Sequence of chain 3.B:
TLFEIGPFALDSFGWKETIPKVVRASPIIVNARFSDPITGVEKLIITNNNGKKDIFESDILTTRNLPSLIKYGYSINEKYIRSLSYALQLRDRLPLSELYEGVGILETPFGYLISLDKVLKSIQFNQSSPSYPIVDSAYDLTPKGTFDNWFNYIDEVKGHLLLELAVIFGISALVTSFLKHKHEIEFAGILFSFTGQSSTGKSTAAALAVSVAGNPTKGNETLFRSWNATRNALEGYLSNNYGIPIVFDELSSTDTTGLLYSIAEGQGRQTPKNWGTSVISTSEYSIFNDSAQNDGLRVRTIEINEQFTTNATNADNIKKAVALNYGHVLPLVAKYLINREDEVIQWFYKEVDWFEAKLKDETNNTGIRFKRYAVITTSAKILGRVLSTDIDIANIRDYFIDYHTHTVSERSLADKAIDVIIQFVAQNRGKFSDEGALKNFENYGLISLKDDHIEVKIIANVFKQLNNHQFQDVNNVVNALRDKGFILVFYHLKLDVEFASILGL

Sequence of chain 3.A:
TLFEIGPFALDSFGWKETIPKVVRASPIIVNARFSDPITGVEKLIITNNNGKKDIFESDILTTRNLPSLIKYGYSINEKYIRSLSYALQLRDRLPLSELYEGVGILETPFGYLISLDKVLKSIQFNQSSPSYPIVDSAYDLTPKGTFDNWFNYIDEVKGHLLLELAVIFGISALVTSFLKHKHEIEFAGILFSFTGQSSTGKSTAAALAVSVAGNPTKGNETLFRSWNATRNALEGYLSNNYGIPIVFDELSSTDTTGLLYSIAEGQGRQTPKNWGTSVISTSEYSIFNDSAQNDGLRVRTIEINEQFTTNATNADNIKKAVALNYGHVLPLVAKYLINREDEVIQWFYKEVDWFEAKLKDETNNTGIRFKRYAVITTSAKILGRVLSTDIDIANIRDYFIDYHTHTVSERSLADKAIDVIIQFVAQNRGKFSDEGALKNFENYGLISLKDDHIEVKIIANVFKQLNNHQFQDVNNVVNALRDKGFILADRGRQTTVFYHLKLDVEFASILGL

This protein binds this small molecule.
Small molecule (SMILES): Nc1ncnc2c1ncn2[C@@H]1O[C@H](CO[P](=O)(O)O[P](=O)(O)NP(=O)(O)O)[C@@H](O)[C@H]1O

Binding-site contacts:
Ligand atom C5' contacts residue ARG395 of chain 3.A at 3.5 Å.
Ligand atom O1A contacts residue MG1 of chain 3.F at 3.5 Å.
Ligand atom O2B contacts residue THR214 of chain 3.B at 3.5 Å (h-bond).
Ligand atom O4' contacts residue ARG395 of chain 3.A at 3.4 Å.
Ligand atom C8 contacts residue ALA341 of chain 3.B at 3.6 Å (hydrophobic).
Ligand atom PG contacts residue ARG395 of chain 3.A at 3.6 Å.
Ligand atom N7 contacts residue GLY215 of chain 3.B at 3.6 Å (h-bond).
Ligand atom O2G contacts residue SER212 of chain 3.B at 2.8 Å (h-bond).
Ligand atom C2 contacts residue ASN391 of chain 3.A at 3.5 Å.
Ligand atom N6 contacts residue GLN333 of chain 3.B at 3.3 Å (h-bond).
Ligand atom C4 contacts residue SER213 of chain 3.B at 3.4 Å.
Ligand atom N3B contacts residue SER213 of chain 3.B at 3.2 Å (h-bond).
Ligand atom PB contacts residue MG1 of chain 3.F at 3.5 Å.
Ligand atom C3' contacts residue ASP342 of chain 3.B at 3.4 Å.
Ligand atom N3 contacts residue ALA338 of chain 3.B at 3.5 Å.
Ligand atom N7 contacts residue THR335 of chain 3.B at 2.8 Å (h-bond).
Ligand atom O2G contacts residue ARG326 of chain 3.A at 2.6 Å (salt-bridge).
Ligand atom O2A contacts residue THR218 of chain 3.B at 2.4 Å (h-bond).
Ligand atom O2G contacts residue ARG395 of chain 3.A at 2.9 Å (salt-bridge).
Ligand atom O3G contacts residue LYS216 of chain 3.B at 3.2 Å (salt-bridge).
Ligand atom O2B contacts residue SER213 of chain 3.B at 3.4 Å (h-bond).
Ligand atom O1B contacts residue SER217 of chain 3.B at 2.6 Å (h-bond).
Ligand atom C5 contacts residue SER213 of chain 3.B at 3.4 Å.
Ligand atom O2B contacts residue LYS216 of chain 3.B at 3.0 Å (salt-bridge).
Ligand atom N3B contacts residue ARG395 of chain 3.A at 3.0 Å (salt-bridge).
Ligand atom O3G contacts residue SER212 of chain 3.B at 3.5 Å.
Ligand atom C5 contacts residue THR335 of chain 3.B at 3.5 Å.
Ligand atom O1B contacts residue MG1 of chain 3.F at 2.3 Å.
Ligand atom O1G contacts residue ARG326 of chain 3.A at 3.2 Å (salt-bridge).
Ligand atom O2A contacts residue GLY215 of chain 3.B at 3.2 Å.
Ligand atom PG contacts residue MG1 of chain 3.F at 3.3 Å.
Ligand atom O1G contacts residue GLU264 of chain 3.B at 3.2 Å (salt-bridge).
Ligand atom C4' contacts residue ARG395 of chain 3.A at 3.4 Å.
Ligand atom O1G contacts residue MG1 of chain 3.F at 2.0 Å.
Ligand atom O1A contacts residue LYS345 of chain 3.B at 3.5 Å (salt-bridge).
Ligand atom N6 contacts residue THR335 of chain 3.B at 2.8 Å (h-bond).
Ligand atom O3' contacts residue ASP342 of chain 3.B at 2.5 Å (salt-bridge).
Ligand atom O3A contacts residue THR214 of chain 3.B at 3.5 Å (h-bond).
Ligand atom PG contacts residue ARG326 of chain 3.A at 3.5 Å.
Ligand atom O3A contacts residue GLY215 of chain 3.B at 3.2 Å (h-bond).